Sequence of chain 1.C:
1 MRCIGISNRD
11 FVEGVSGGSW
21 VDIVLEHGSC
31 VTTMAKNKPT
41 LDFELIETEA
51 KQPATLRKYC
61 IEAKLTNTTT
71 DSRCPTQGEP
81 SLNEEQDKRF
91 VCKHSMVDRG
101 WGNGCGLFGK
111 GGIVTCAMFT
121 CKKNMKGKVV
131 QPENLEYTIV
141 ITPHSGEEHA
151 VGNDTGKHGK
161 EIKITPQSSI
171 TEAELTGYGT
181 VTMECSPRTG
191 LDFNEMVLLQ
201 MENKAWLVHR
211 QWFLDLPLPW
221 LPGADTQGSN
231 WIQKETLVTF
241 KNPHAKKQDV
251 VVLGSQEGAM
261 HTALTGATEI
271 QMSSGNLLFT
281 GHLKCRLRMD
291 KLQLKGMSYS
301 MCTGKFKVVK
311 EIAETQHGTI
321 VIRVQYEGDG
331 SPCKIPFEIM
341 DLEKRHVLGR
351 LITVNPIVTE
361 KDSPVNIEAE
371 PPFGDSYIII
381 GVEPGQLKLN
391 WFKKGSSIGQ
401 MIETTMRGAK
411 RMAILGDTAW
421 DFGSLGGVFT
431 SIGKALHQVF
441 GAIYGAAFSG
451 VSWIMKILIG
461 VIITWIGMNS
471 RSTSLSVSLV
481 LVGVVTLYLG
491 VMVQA

This protein binds this small molecule.
Small molecule (SMILES): CC(=O)N[C@H]1[C@H](O[C@H]2[C@H](O)[C@@H](NC(C)=O)CO[C@@H]2CO)O[C@H](CO)[C@@H](O)[C@@H]1O

Sequence of chain 1.E:
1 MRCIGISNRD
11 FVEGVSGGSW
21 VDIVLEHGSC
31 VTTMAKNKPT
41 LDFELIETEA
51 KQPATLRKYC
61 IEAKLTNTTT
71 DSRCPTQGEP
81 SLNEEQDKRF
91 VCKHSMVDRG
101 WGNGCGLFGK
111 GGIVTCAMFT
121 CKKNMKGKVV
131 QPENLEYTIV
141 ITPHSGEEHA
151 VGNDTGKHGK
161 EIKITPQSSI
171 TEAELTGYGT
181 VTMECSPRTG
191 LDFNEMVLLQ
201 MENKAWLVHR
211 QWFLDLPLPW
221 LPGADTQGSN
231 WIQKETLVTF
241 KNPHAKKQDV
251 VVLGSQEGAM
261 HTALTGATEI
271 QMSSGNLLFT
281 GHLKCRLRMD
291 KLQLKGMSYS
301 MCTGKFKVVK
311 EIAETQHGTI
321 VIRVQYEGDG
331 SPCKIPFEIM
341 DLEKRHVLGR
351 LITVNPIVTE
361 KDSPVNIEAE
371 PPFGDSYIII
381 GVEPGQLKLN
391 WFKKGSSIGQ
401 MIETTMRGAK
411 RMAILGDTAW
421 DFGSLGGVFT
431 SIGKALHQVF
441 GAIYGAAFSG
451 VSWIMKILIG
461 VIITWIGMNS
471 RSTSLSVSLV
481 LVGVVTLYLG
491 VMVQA

Binding-site contacts:
Ligand atom O5 contacts residue THR155 of chain 1.C at 3.8 Å.
Ligand atom C8 contacts residue ALA150 of chain 1.C at 4.5 Å (hydrophobic).
Ligand atom C8 contacts residue TRP101 of chain 1.E at 4.4 Å (hydrophobic).
Ligand atom C6 contacts residue HIS158 of chain 1.C at 3.9 Å.
Ligand atom C5 contacts residue GLY156 of chain 1.C at 4.0 Å.
Ligand atom O5 contacts residue ASN153 of chain 1.C at 2.2 Å (h-bond).
Ligand atom C6 contacts residue GLY156 of chain 1.C at 3.8 Å.
Ligand atom C8 contacts residue ASN153 of chain 1.C at 3.9 Å.
Ligand atom O5 contacts residue HIS149 of chain 1.C at 3.8 Å.
Ligand atom O7 contacts residue ASN103 of chain 1.E at 4.5 Å.
Ligand atom C3 contacts residue ASN153 of chain 1.C at 3.9 Å.
Ligand atom C4 contacts residue ASN153 of chain 1.C at 4.2 Å.
Ligand atom C4 contacts residue HIS149 of chain 1.C at 3.7 Å.
Ligand atom C8 contacts residue HIS149 of chain 1.C at 3.5 Å.
Ligand atom C6 contacts residue HIS149 of chain 1.C at 4.1 Å.
Ligand atom C5 contacts residue ASN153 of chain 1.C at 3.6 Å.
Ligand atom O5 contacts residue HIS158 of chain 1.C at 3.2 Å.
Ligand atom C7 contacts residue ASN153 of chain 1.C at 3.6 Å.
Ligand atom C2 contacts residue HIS149 of chain 1.C at 3.6 Å.
Ligand atom C7 contacts residue GLY102 of chain 1.E at 4.0 Å.
Ligand atom C2 contacts residue ASN153 of chain 1.C at 2.6 Å.
Ligand atom C1 contacts residue THR155 of chain 1.C at 3.7 Å.
Ligand atom C5 contacts residue HIS158 of chain 1.C at 4.2 Å.
Ligand atom O7 contacts residue ASN153 of chain 1.C at 4.0 Å.
Ligand atom C7 contacts residue TRP101 of chain 1.E at 4.3 Å (hydrophobic).
Ligand atom O5 contacts residue GLY156 of chain 1.C at 3.9 Å.
Ligand atom O7 contacts residue TRP101 of chain 1.E at 3.4 Å (h-bond).
Ligand atom C1 contacts residue HIS149 of chain 1.C at 3.7 Å.
Ligand atom O7 contacts residue GLY102 of chain 1.E at 3.0 Å (h-bond).
Ligand atom O3 contacts residue HIS149 of chain 1.C at 4.2 Å.
Ligand atom O6 contacts residue HIS149 of chain 1.C at 3.6 Å.
Ligand atom N2 contacts residue ASN153 of chain 1.C at 3.2 Å (h-bond).
Ligand atom C1 contacts residue ASN153 of chain 1.C at 1.4 Å.
Ligand atom C5 contacts residue HIS149 of chain 1.C at 3.6 Å.
Ligand atom C3 contacts residue HIS149 of chain 1.C at 4.3 Å.
Ligand atom C1 contacts residue HIS158 of chain 1.C at 4.1 Å.
Ligand atom O6 contacts residue HIS158 of chain 1.C at 3.4 Å.